Sequence of chain 2.A:
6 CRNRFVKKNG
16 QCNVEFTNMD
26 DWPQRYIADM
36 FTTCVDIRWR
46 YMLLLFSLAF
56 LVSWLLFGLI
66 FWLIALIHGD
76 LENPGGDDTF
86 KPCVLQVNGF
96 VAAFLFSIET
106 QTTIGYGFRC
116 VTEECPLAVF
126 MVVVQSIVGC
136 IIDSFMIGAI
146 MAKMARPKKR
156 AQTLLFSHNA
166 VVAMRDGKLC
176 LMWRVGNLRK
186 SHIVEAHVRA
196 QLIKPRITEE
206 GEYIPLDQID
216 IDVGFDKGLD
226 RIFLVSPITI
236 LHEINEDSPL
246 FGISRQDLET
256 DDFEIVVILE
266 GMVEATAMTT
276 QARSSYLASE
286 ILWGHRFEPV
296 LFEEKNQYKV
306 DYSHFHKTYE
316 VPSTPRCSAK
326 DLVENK

Binding-site contacts:
Ligand atom O61 contacts residue TYR31 of chain 2.A at 3.1 Å (h-bond).
Ligand atom C11 contacts residue TRP27 of chain 2.A at 4.1 Å (hydrophobic).
Ligand atom C10 contacts residue PHE21 of chain 2.A at 4.3 Å (hydrophobic).
Ligand atom C4 contacts residue TYR31 of chain 2.A at 4.3 Å (hydrophobic).
Ligand atom C5 contacts residue PHE21 of chain 2.A at 4.3 Å (hydrophobic).
Ligand atom C11 contacts residue THR22 of chain 2.A at 4.0 Å.
Ligand atom C6 contacts residue TYR31 of chain 2.A at 4.5 Å (hydrophobic).
Ligand atom C18 contacts residue ILE42 of chain 2.A at 4.3 Å (hydrophobic).
Ligand atom C4 contacts residue TRP27 of chain 2.A at 3.8 Å (hydrophobic).
Ligand atom O61 contacts residue MET24 of chain 2.A at 3.5 Å.
Ligand atom O5 contacts residue TRP27 of chain 2.A at 4.0 Å.
Ligand atom O6 contacts residue ASP25 of chain 2.A at 4.5 Å.
Ligand atom C9 contacts residue TRP27 of chain 2.A at 4.2 Å (hydrophobic).
Ligand atom C6 contacts residue TRP27 of chain 2.A at 4.0 Å (hydrophobic).
Ligand atom O6 contacts residue ASN23 of chain 2.A at 3.9 Å.
Ligand atom C11 contacts residue MET24 of chain 2.A at 3.5 Å (hydrophobic).
Ligand atom C11 contacts residue ASN23 of chain 2.A at 4.0 Å.
Ligand atom O6 contacts residue MET24 of chain 2.A at 3.0 Å (h-bond).
Ligand atom O6 contacts residue THR22 of chain 2.A at 4.3 Å.
Ligand atom O16 contacts residue TYR31 of chain 2.A at 4.2 Å.
Ligand atom C8 contacts residue PHE21 of chain 2.A at 4.0 Å (hydrophobic).
Ligand atom C57 contacts residue TRP27 of chain 2.A at 3.6 Å (hydrophobic).
Ligand atom C57 contacts residue MET24 of chain 2.A at 3.8 Å (hydrophobic).
Ligand atom C11 contacts residue PHE21 of chain 2.A at 3.7 Å (hydrophobic).
Ligand atom O6 contacts residue TRP27 of chain 2.A at 3.3 Å.
Ligand atom C22 contacts residue THR38 of chain 2.A at 4.3 Å.
Ligand atom O1 contacts residue PHE21 of chain 2.A at 3.5 Å (h-bond).
Ligand atom C19 contacts residue TYR31 of chain 2.A at 4.2 Å (hydrophobic).
Ligand atom O1 contacts residue MET24 of chain 2.A at 4.4 Å.
Ligand atom C9 contacts residue PHE21 of chain 2.A at 3.9 Å (hydrophobic).
Ligand atom O5 contacts residue TYR31 of chain 2.A at 3.5 Å.
Ligand atom C19 contacts residue TRP27 of chain 2.A at 4.0 Å (hydrophobic).
Ligand atom C57 contacts residue TYR31 of chain 2.A at 3.6 Å (hydrophobic).
Ligand atom C19 contacts residue THR38 of chain 2.A at 4.3 Å.

The protein below binds the small molecule below.
Small molecule (SMILES): CCCCCCCCCCO[C@@H]1O[C@H](CO)[C@@H](O[C@H]2O[C@H](CO)[C@@H](O)[C@H](O)[C@H]2O)[C@H](O)[C@H]1O